Sequence of chain 1.A:
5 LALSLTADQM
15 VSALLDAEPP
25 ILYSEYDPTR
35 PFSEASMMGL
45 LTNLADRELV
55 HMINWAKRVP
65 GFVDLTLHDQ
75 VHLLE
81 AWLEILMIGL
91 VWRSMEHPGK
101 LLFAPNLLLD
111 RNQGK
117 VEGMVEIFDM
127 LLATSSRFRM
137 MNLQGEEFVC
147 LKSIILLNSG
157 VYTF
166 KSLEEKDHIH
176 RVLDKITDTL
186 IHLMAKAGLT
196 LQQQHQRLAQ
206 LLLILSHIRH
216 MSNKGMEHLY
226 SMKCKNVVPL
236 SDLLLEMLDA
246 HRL

A small-molecule ligand and the protein it binds are described below.
Small molecule (SMILES): CC(C)(c1ccc(O)cc1)c1ccc(O)cc1

Binding-site contacts:
Ligand atom C7 contacts residue HIS223 of chain 1.A at 4.2 Å.
Ligand atom C13 contacts residue PHE103 of chain 1.A at 4.2 Å (hydrophobic).
Ligand atom O1 contacts residue ILE123 of chain 1.A at 3.4 Å.
Ligand atom C2 contacts residue ALA49 of chain 1.A at 4.2 Å (hydrophobic).
Ligand atom C14 contacts residue LEU86 of chain 1.A at 4.0 Å (hydrophobic).
Ligand atom C13 contacts residue LEU86 of chain 1.A at 4.2 Å (hydrophobic).
Ligand atom C12 contacts residue LEU45 of chain 1.A at 4.1 Å (hydrophobic).
Ligand atom C4 contacts residue ALA49 of chain 1.A at 4.0 Å (hydrophobic).
Ligand atom C11 contacts residue LEU45 of chain 1.A at 3.4 Å (hydrophobic).
Ligand atom C10 contacts residue LEU45 of chain 1.A at 4.3 Å (hydrophobic).
Ligand atom C15 contacts residue LEU83 of chain 1.A at 4.4 Å (hydrophobic).
Ligand atom O2 contacts residue LEU86 of chain 1.A at 3.9 Å.
Ligand atom O1 contacts residue MET120 of chain 1.A at 3.1 Å (h-bond).
Ligand atom C9 contacts residue MET120 of chain 1.A at 3.5 Å (hydrophobic).
Ligand atom C8 contacts residue ILE123 of chain 1.A at 4.4 Å (hydrophobic).
Ligand atom C12 contacts residue ALA49 of chain 1.A at 3.8 Å (hydrophobic).
Ligand atom C11 contacts residue ALA49 of chain 1.A at 3.2 Å (hydrophobic).
Ligand atom O2 contacts residue PHE103 of chain 1.A at 4.4 Å.
Ligand atom C3 contacts residue LEU224 of chain 1.A at 4.3 Å (hydrophobic).
Ligand atom O2 contacts residue LEU90 of chain 1.A at 4.0 Å.
Ligand atom C6 contacts residue LEU224 of chain 1.A at 3.2 Å (hydrophobic).
Ligand atom C3 contacts residue LEU83 of chain 1.A at 4.0 Å (hydrophobic).
Ligand atom C13 contacts residue GLU52 of chain 1.A at 3.5 Å.
Ligand atom C4 contacts residue LEU45 of chain 1.A at 4.5 Å (hydrophobic).
Ligand atom C12 contacts residue GLU52 of chain 1.A at 3.3 Å.
Ligand atom O2 contacts residue GLU52 of chain 1.A at 3.0 Å (salt-bridge).
Ligand atom C14 contacts residue LEU90 of chain 1.A at 4.2 Å (hydrophobic).
Ligand atom C9 contacts residue PHE124 of chain 1.A at 4.1 Å (hydrophobic).
Ligand atom C8 contacts residue MET120 of chain 1.A at 3.6 Å (hydrophobic).
Ligand atom C10 contacts residue PHE103 of chain 1.A at 4.3 Å (hydrophobic).
Ligand atom C12 contacts residue PHE103 of chain 1.A at 4.3 Å (hydrophobic).
Ligand atom C8 contacts residue HIS223 of chain 1.A at 4.4 Å.
Ligand atom C5 contacts residue THR46 of chain 1.A at 3.7 Å.
Ligand atom O2 contacts residue ARG93 of chain 1.A at 3.6 Å.
Ligand atom C7 contacts residue LEU224 of chain 1.A at 3.4 Å (hydrophobic).
Ligand atom C5 contacts residue ALA49 of chain 1.A at 3.9 Å (hydrophobic).
Ligand atom C3 contacts residue ALA49 of chain 1.A at 4.0 Å (hydrophobic).
Ligand atom C14 contacts residue PHE103 of chain 1.A at 4.3 Å (hydrophobic).
Ligand atom C5 contacts residue LEU45 of chain 1.A at 3.4 Å (hydrophobic).
Ligand atom O1 contacts residue HIS223 of chain 1.A at 3.9 Å.